Binding-site contacts:
Ligand atom C2 contacts residue ASN225 of chain 1.A at 2.4 Å.
Ligand atom O7 contacts residue ASN225 of chain 1.A at 3.2 Å (h-bond).
Ligand atom N2 contacts residue ASN225 of chain 1.A at 2.9 Å (h-bond).
Ligand atom O5 contacts residue ASN225 of chain 1.A at 2.3 Å (h-bond).
Ligand atom C4 contacts residue ASN225 of chain 1.A at 4.1 Å.
Ligand atom C5 contacts residue ASN225 of chain 1.A at 3.6 Å.
Ligand atom C3 contacts residue ASN225 of chain 1.A at 3.8 Å.
Ligand atom C1 contacts residue ASN225 of chain 1.A at 1.5 Å.
Ligand atom C7 contacts residue ASN225 of chain 1.A at 3.3 Å.

This small molecule binds to this protein.
Small molecule (SMILES): CC(=O)N[C@@H]1[C@@H](O)[C@H](O)[C@@H](CO)O[C@H]1O

Sequence of chain 1.A:
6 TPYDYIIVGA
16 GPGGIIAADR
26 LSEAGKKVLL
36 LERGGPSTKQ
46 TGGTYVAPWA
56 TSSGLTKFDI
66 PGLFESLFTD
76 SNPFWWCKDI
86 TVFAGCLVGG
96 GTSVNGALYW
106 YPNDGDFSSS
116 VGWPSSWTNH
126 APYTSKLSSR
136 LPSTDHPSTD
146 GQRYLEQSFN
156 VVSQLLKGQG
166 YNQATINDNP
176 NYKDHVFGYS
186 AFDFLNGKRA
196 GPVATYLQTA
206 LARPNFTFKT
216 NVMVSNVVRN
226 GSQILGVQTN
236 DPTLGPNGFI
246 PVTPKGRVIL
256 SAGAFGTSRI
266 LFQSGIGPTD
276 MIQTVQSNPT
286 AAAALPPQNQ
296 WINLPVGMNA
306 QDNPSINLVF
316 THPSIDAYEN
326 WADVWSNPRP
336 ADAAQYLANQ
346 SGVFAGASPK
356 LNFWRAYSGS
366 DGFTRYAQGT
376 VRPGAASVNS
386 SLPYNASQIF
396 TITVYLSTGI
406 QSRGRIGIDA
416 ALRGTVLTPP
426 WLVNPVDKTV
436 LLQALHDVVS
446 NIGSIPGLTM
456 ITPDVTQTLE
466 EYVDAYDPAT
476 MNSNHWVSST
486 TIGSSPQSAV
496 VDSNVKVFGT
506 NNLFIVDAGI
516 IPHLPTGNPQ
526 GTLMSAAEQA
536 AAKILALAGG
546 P